Sequence of chain 1.B:
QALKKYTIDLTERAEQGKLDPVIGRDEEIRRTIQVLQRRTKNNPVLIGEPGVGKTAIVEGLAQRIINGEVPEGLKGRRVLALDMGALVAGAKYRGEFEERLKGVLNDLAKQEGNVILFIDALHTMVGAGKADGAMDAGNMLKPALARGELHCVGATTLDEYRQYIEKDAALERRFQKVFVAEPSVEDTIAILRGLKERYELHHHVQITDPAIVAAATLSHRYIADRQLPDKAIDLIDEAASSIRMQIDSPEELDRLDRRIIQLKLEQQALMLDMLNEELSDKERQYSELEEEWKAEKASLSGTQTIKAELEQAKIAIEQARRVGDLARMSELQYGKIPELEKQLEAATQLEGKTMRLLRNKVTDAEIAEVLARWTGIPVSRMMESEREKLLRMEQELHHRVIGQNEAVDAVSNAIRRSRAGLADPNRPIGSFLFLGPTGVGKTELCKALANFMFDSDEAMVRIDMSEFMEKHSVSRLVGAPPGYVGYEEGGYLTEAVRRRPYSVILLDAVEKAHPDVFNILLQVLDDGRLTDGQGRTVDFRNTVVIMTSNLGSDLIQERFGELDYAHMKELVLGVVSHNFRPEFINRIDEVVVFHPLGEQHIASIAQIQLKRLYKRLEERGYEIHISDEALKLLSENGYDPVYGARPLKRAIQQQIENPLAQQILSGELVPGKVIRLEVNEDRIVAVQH

This small molecule binds to this protein.
Small molecule (SMILES): Nc1ncnc2c1ncn2[C@@H]1O[C@H](COP(=O)(O)OP(=O)(O)OP(O)(O)=S)[C@@H](O)[C@H]1O

Binding-site contacts:
Ligand atom O2A contacts residue THR612 of chain 1.B at 2.8 Å (h-bond).
Ligand atom O5' contacts residue GLY610 of chain 1.B at 2.6 Å (h-bond).
Ligand atom C5 contacts residue ILE774 of chain 1.B at 3.5 Å (hydrophobic).
Ligand atom O4' contacts residue GLY610 of chain 1.B at 3.5 Å (h-bond).
Ligand atom N6 contacts residue ILE571 of chain 1.B at 1.3 Å (h-bond).
Ligand atom O2B contacts residue VAL609 of chain 1.B at 2.7 Å (h-bond).
Ligand atom O2B contacts residue GLY608 of chain 1.B at 3.5 Å.
Ligand atom C8 contacts residue GLY610 of chain 1.B at 3.4 Å.
Ligand atom O3B contacts residue GLY608 of chain 1.B at 2.7 Å (h-bond).
Ligand atom O2B contacts residue LYS611 of chain 1.B at 3.0 Å (salt-bridge).
Ligand atom N6 contacts residue VAL570 of chain 1.B at 3.5 Å.
Ligand atom O2A contacts residue GLY610 of chain 1.B at 3.2 Å.
Ligand atom PG contacts residue GLY608 of chain 1.B at 3.4 Å.
Ligand atom O3A contacts residue ARG815 of chain 1.B at 2.8 Å (salt-bridge).
Ligand atom C6 contacts residue ILE571 of chain 1.B at 2.6 Å (hydrophobic).
Ligand atom C2 contacts residue ARG569 of chain 1.B at 3.2 Å.
Ligand atom C8 contacts residue VAL609 of chain 1.B at 3.3 Å (hydrophobic).
Ligand atom O1B contacts residue THR612 of chain 1.B at 2.8 Å (h-bond).
Ligand atom O3B contacts residue LYS611 of chain 1.B at 3.4 Å.
Ligand atom C5' contacts residue ARG815 of chain 1.B at 3.3 Å.
Ligand atom N1 contacts residue ILE571 of chain 1.B at 3.0 Å (h-bond).
Ligand atom O5' contacts residue GLY608 of chain 1.B at 3.4 Å.
Ligand atom O4' contacts residue ALA814 of chain 1.B at 3.3 Å.
Ligand atom O3A contacts residue GLY608 of chain 1.B at 3.2 Å.
Ligand atom O2G contacts residue ARG815 of chain 1.B at 3.4 Å (salt-bridge).
Ligand atom PA contacts residue ARG815 of chain 1.B at 3.2 Å.
Ligand atom C3' contacts residue LYS818 of chain 1.B at 3.5 Å.
Ligand atom O3' contacts residue LYS818 of chain 1.B at 2.5 Å (salt-bridge).
Ligand atom O5' contacts residue VAL609 of chain 1.B at 3.3 Å (h-bond).
Ligand atom N7 contacts residue VAL609 of chain 1.B at 3.3 Å (h-bond).
Ligand atom C5' contacts residue GLY608 of chain 1.B at 3.5 Å.
Ligand atom S1G contacts residue GLY608 of chain 1.B at 3.0 Å (h-bond).
Ligand atom O2B contacts residue GLY610 of chain 1.B at 2.8 Å (h-bond).
Ligand atom C4' contacts residue LYS818 of chain 1.B at 3.5 Å.
Ligand atom O2A contacts residue LYS611 of chain 1.B at 2.8 Å (salt-bridge).
Ligand atom N1 contacts residue VAL570 of chain 1.B at 3.2 Å.
Ligand atom PA contacts residue GLY610 of chain 1.B at 3.4 Å.
Ligand atom O1A contacts residue ARG815 of chain 1.B at 2.5 Å (salt-bridge).
Ligand atom N6 contacts residue GLY572 of chain 1.B at 3.5 Å (h-bond).
Ligand atom S1G contacts residue ARG815 of chain 1.B at 2.9 Å (salt-bridge).